Sequence of chain 1.A:
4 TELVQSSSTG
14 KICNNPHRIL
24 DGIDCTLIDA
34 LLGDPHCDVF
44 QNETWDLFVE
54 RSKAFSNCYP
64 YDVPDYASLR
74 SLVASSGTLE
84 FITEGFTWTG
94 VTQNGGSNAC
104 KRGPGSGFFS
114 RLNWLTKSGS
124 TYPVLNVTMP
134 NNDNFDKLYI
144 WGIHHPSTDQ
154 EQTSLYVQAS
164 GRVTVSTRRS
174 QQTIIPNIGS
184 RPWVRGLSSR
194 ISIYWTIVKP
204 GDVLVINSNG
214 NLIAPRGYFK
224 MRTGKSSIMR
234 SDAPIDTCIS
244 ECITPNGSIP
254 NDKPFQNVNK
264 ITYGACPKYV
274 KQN

This protein binds this small molecule.
Small molecule (SMILES): CC(=O)N[C@@H]1[C@@H](O)[C@H](O)[C@@H](CO)O[C@H]1O

Binding-site contacts:
Ligand atom C7 contacts residue ASN210 of chain 1.A at 4.5 Å.
Ligand atom C4 contacts residue ASN129 of chain 1.A at 4.2 Å.
Ligand atom C8 contacts residue ASN210 of chain 1.A at 3.8 Å.
Ligand atom C7 contacts residue ASN129 of chain 1.A at 4.1 Å.
Ligand atom O5 contacts residue ASN129 of chain 1.A at 2.4 Å (h-bond).
Ligand atom C2 contacts residue ASN129 of chain 1.A at 2.5 Å.
Ligand atom C3 contacts residue ASN129 of chain 1.A at 3.8 Å.
Ligand atom N2 contacts residue ASN129 of chain 1.A at 3.0 Å (h-bond).
Ligand atom C1 contacts residue ASN129 of chain 1.A at 1.4 Å.
Ligand atom N2 contacts residue ASN210 of chain 1.A at 4.3 Å.
Ligand atom C5 contacts residue ASN129 of chain 1.A at 3.7 Å.